Sequence of chain 6.A:
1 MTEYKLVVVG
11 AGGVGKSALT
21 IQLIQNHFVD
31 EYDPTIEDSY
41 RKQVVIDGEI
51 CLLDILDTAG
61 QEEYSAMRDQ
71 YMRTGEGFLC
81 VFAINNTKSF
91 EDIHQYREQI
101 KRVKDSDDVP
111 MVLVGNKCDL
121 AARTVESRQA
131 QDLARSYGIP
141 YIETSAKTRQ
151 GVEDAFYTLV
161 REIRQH

The small molecule below binds the protein below.
Small molecule (SMILES): Nc1nc2c(ncn2[C@@H]2O[C@H](CO[P](=O)(O)O[P](=O)(O)NP(=O)(O)O)[C@@H](O)[C@H]2O)c(=O)[nH]1

Binding-site contacts:
Ligand atom O2G contacts residue MG1 of chain 6.C at 2.0 Å.
Ligand atom O3G contacts residue GLY60 of chain 6.A at 2.8 Å (h-bond).
Ligand atom C2' contacts residue VAL29 of chain 6.A at 3.4 Å (hydrophobic).
Ligand atom O1A contacts residue ALA18 of chain 6.A at 2.8 Å (h-bond).
Ligand atom O2' contacts residue VAL29 of chain 6.A at 2.7 Å (h-bond).
Ligand atom O2' contacts residue PHE28 of chain 6.A at 3.3 Å.
Ligand atom C3' contacts residue GLU31 of chain 6.A at 3.5 Å.
Ligand atom N1 contacts residue ASP119 of chain 6.A at 2.8 Å (salt-bridge).
Ligand atom O1B contacts residue VAL14 of chain 6.A at 3.3 Å (h-bond).
Ligand atom O3G contacts residue LYS16 of chain 6.A at 2.7 Å (salt-bridge).
Ligand atom C8 contacts residue GLY15 of chain 6.A at 3.6 Å.
Ligand atom O1B contacts residue GLY15 of chain 6.A at 3.1 Å (h-bond).
Ligand atom O3G contacts residue GLY12 of chain 6.A at 3.5 Å.
Ligand atom O1B contacts residue LYS16 of chain 6.A at 2.8 Å (salt-bridge).
Ligand atom O6 contacts residue ALA146 of chain 6.A at 2.9 Å (h-bond).
Ligand atom O1B contacts residue GLY13 of chain 6.A at 3.5 Å (h-bond).
Ligand atom O3A contacts residue GLY15 of chain 6.A at 3.2 Å (h-bond).
Ligand atom O6 contacts residue ASP119 of chain 6.A at 3.5 Å (salt-bridge).
Ligand atom PB contacts residue MG1 of chain 6.C at 3.2 Å.
Ligand atom O1G contacts residue PRO34 of chain 6.A at 3.5 Å.
Ligand atom O6 contacts residue ASN116 of chain 6.A at 3.3 Å (h-bond).
Ligand atom O2B contacts residue LYS16 of chain 6.A at 3.6 Å (salt-bridge).
Ligand atom PG contacts residue MG1 of chain 6.C at 3.2 Å.
Ligand atom N7 contacts residue ASN116 of chain 6.A at 3.1 Å (h-bond).
Ligand atom O2B contacts residue MG1 of chain 6.C at 2.1 Å.
Ligand atom C6 contacts residue ASP119 of chain 6.A at 3.6 Å.
Ligand atom N2 contacts residue ASP119 of chain 6.A at 2.9 Å (salt-bridge).
Ligand atom O4' contacts residue LYS117 of chain 6.A at 3.2 Å (salt-bridge).
Ligand atom O2' contacts residue ASP30 of chain 6.A at 3.1 Å (salt-bridge).
Ligand atom O2B contacts residue SER17 of chain 6.A at 2.9 Å (h-bond).
Ligand atom O6 contacts residue SER145 of chain 6.A at 3.5 Å.
Ligand atom N3B contacts residue GLY13 of chain 6.A at 3.1 Å (h-bond).
Ligand atom O6 contacts residue LYS117 of chain 6.A at 3.3 Å.
Ligand atom O3' contacts residue ASP30 of chain 6.A at 2.9 Å (salt-bridge).
Ligand atom O1A contacts residue SER17 of chain 6.A at 3.4 Å (h-bond).
Ligand atom O2G contacts residue THR35 of chain 6.A at 2.9 Å (h-bond).
Ligand atom N3B contacts residue MG1 of chain 6.C at 3.4 Å.
Ligand atom C5' contacts residue GLY13 of chain 6.A at 3.6 Å.
Ligand atom N2 contacts residue LEU120 of chain 6.A at 3.5 Å.
Ligand atom O1A contacts residue GLY15 of chain 6.A at 3.3 Å.